Sequence of chain 19.B:
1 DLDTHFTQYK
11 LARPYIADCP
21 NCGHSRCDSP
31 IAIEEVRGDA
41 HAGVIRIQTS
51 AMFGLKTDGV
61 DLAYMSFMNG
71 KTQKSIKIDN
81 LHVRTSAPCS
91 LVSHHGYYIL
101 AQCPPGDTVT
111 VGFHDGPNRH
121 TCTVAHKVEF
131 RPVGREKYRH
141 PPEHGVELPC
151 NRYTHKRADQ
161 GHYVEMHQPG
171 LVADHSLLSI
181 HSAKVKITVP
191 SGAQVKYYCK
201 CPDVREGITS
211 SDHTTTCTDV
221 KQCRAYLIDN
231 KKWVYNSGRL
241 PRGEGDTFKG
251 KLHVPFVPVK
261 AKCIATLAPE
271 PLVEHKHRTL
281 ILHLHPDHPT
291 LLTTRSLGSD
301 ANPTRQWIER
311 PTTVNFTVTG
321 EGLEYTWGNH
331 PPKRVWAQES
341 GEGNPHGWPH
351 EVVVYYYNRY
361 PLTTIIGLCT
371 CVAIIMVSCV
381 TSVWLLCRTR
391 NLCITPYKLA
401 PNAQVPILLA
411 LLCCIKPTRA

A small-molecule ligand and the protein it binds are described below.
Small molecule (SMILES): CC(=O)N[C@@H]1[C@@H](O)[C@H](O)[C@@H](CO)O[C@H]1O

Binding-site contacts:
Ligand atom C6 contacts residue THR313 of chain 19.B at 4.5 Å.
Ligand atom O5 contacts residue THR313 of chain 19.B at 4.3 Å.
Ligand atom C8 contacts residue ASN315 of chain 19.B at 3.5 Å.
Ligand atom C1 contacts residue VAL314 of chain 19.B at 4.4 Å (hydrophobic).
Ligand atom C6 contacts residue ASN315 of chain 19.B at 4.5 Å.
Ligand atom C7 contacts residue ASN315 of chain 19.B at 3.3 Å.
Ligand atom O5 contacts residue ASN315 of chain 19.B at 2.4 Å (h-bond).
Ligand atom C5 contacts residue ASN315 of chain 19.B at 3.7 Å.
Ligand atom C1 contacts residue ASN315 of chain 19.B at 1.4 Å.
Ligand atom O5 contacts residue VAL314 of chain 19.B at 3.8 Å.
Ligand atom C2 contacts residue ASN315 of chain 19.B at 2.5 Å.
Ligand atom O7 contacts residue ASN315 of chain 19.B at 4.2 Å.
Ligand atom C3 contacts residue ASN315 of chain 19.B at 3.8 Å.
Ligand atom C8 contacts residue ILE281 of chain 19.B at 4.5 Å (hydrophobic).
Ligand atom N2 contacts residue ASN315 of chain 19.B at 2.8 Å (h-bond).
Ligand atom C4 contacts residue ASN315 of chain 19.B at 4.3 Å.